Binding-site contacts:
Ligand atom C3 contacts residue TYR206 of chain 1.A at 3.7 Å (hydrophobic).
Ligand atom O3 contacts residue TYR206 of chain 1.A at 4.0 Å.
Ligand atom C2 contacts residue TYR206 of chain 1.A at 3.7 Å (hydrophobic).
Ligand atom C8 contacts residue TYR206 of chain 1.A at 3.3 Å (hydrophobic).
Ligand atom O6 contacts residue PHE186 of chain 1.A at 4.5 Å.
Ligand atom N2 contacts residue ASN141 of chain 1.A at 3.3 Å (h-bond).
Ligand atom N2 contacts residue TYR206 of chain 1.A at 2.8 Å (h-bond).
Ligand atom C7 contacts residue TYR206 of chain 1.A at 3.4 Å (hydrophobic).
Ligand atom C7 contacts residue LYS190 of chain 1.A at 4.0 Å.
Ligand atom C8 contacts residue ASN141 of chain 1.A at 4.5 Å.
Ligand atom C1 contacts residue TYR206 of chain 1.A at 4.2 Å (hydrophobic).
Ligand atom C8 contacts residue LYS190 of chain 1.A at 4.5 Å.
Ligand atom O7 contacts residue LYS190 of chain 1.A at 2.8 Å (salt-bridge).
Ligand atom C2 contacts residue ASN141 of chain 1.A at 3.9 Å.
Ligand atom C3 contacts residue ASN141 of chain 1.A at 4.4 Å.
Ligand atom C1 contacts residue ASN141 of chain 1.A at 3.4 Å.
Ligand atom O7 contacts residue TYR206 of chain 1.A at 4.4 Å.
Ligand atom C7 contacts residue ASN141 of chain 1.A at 4.4 Å.

This small molecule binds to this protein.
Small molecule (SMILES): CC(=O)N[C@H]1[C@H](O[C@H]2[C@H](O)[C@@H](NC(C)=O)CO[C@@H]2CO)O[C@H](CO)[C@@H](O)[C@@H]1O

Sequence of chain 1.A:
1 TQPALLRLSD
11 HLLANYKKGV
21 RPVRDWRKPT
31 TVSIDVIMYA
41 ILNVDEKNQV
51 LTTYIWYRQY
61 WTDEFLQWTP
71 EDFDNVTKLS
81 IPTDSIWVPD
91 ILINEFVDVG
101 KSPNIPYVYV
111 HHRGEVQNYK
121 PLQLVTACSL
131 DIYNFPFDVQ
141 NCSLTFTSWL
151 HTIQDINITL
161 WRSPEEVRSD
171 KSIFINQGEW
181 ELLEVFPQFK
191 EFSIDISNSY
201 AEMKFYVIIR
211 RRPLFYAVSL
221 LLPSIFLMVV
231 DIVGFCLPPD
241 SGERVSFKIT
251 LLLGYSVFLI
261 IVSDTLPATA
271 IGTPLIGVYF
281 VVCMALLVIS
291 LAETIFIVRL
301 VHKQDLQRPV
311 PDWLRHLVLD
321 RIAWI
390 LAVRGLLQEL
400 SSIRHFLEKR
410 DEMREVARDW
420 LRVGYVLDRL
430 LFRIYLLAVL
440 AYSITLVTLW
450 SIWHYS